The protein below binds the small molecule below.
Small molecule (SMILES): Cc1cn([C@H]2C[C@H](O[P](=O)(O)OC[C@H]3O[C@@H](n4cnc5c(N)ncnc54)C[C@@H]3O[P](=O)(O)OC[C@H]3O[C@@H](n4ccc(N)nc4=O)C[C@@H]3O)[C@@H](CO[P](=O)(O)O[C@H]3C[C@H](n4ccc(N)nc4=O)O[C@@H]3CO[P](=O)(O)O[C@H]3C[C@H](n4cnc5c(=O)nc(N)[nH]c54)O[C@@H]3CO)O2)c(=O)[nH]c1=O

Sequence of chain 1.A:
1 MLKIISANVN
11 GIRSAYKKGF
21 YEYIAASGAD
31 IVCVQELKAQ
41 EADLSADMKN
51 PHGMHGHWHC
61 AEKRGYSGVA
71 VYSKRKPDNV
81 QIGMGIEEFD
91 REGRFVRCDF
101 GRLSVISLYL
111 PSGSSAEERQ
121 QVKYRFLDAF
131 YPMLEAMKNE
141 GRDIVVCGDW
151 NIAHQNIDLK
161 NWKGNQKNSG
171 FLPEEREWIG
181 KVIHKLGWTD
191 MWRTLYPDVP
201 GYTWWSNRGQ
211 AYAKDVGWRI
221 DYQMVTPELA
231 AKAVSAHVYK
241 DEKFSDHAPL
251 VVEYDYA

Binding-site contacts:
Ligand atom O3' contacts residue TYR66 of chain 1.A at 3.6 Å.
Ligand atom OP1 contacts residue SER112 of chain 1.A at 4.2 Å.
Ligand atom P contacts residue TYR66 of chain 1.A at 4.2 Å.
Ligand atom O5' contacts residue SER112 of chain 1.A at 4.3 Å.
Ligand atom C4' contacts residue 3DR1 of chain 1.D at 4.0 Å.
Ligand atom C3' contacts residue SER114 of chain 1.A at 4.3 Å.
Ligand atom OP2 contacts residue SER115 of chain 1.A at 2.4 Å (h-bond).
Ligand atom P contacts residue SER115 of chain 1.A at 3.8 Å.
Ligand atom O3' contacts residue SER112 of chain 1.A at 2.9 Å (h-bond).
Ligand atom C4' contacts residue GLU36 of chain 1.A at 4.5 Å.
Ligand atom OP1 contacts residue ARG94 of chain 1.A at 4.4 Å.
Ligand atom OP1 contacts residue ARG119 of chain 1.A at 3.4 Å (salt-bridge).
Ligand atom O5' contacts residue SER115 of chain 1.A at 4.3 Å.
Ligand atom OP1 contacts residue TYR66 of chain 1.A at 3.1 Å (h-bond).
Ligand atom C5' contacts residue TYR66 of chain 1.A at 4.4 Å (hydrophobic).
Ligand atom C2' contacts residue DC2 of chain 1.D at 4.4 Å.
Ligand atom C2' contacts residue 3DR1 of chain 1.D at 4.0 Å.
Ligand atom C3' contacts residue SER112 of chain 1.A at 4.1 Å.
Ligand atom C2' contacts residue SER115 of chain 1.A at 4.3 Å.
Ligand atom O3' contacts residue 3DR1 of chain 1.D at 2.6 Å (h-bond).
Ligand atom C4' contacts residue TYR66 of chain 1.A at 3.9 Å (hydrophobic).
Ligand atom C3' contacts residue TYR66 of chain 1.A at 4.2 Å (hydrophobic).
Ligand atom C6 contacts residue SER115 of chain 1.A at 4.1 Å.
Ligand atom OP2 contacts residue ARG119 of chain 1.A at 4.1 Å.
Ligand atom C3' contacts residue 3DR1 of chain 1.D at 3.8 Å.
Ligand atom OP2 contacts residue SER112 of chain 1.A at 4.3 Å.
Ligand atom O3' contacts residue SER114 of chain 1.A at 3.8 Å.
Ligand atom P contacts residue ARG119 of chain 1.A at 4.4 Å.
Ligand atom C5 contacts residue SER115 of chain 1.A at 3.6 Å.